A protein and the small-molecule ligand that binds it are described below.
Small molecule (SMILES): [H]/N=C(\N)c1cc2cccc(-c3cccc(N)n3)c2s1

Sequence of chain 1.A:
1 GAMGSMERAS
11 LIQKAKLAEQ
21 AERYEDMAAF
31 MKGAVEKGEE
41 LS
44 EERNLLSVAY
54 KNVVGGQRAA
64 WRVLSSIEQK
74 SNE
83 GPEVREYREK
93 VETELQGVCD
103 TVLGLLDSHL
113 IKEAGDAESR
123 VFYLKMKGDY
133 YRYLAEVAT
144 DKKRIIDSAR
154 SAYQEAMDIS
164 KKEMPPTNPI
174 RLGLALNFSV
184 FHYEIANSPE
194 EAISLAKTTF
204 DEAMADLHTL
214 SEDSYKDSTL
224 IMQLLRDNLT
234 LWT

Binding-site contacts:
Ligand atom N08 contacts residue GLU19 of chain 1.A at 2.8 Å (salt-bridge).
Ligand atom C06 contacts residue GLU19 of chain 1.A at 3.6 Å.
Ligand atom C12 contacts residue ASN47 of chain 1.A at 4.5 Å.
Ligand atom C17 contacts residue GLU44 of chain 1.A at 3.6 Å.
Ligand atom N07 contacts residue GLU19 of chain 1.A at 2.7 Å (salt-bridge).
Ligand atom C12 contacts residue GLU44 of chain 1.A at 4.2 Å.
Ligand atom N14 contacts residue GLU44 of chain 1.A at 3.8 Å.
Ligand atom C18 contacts residue GLU44 of chain 1.A at 3.7 Å.
Ligand atom C11 contacts residue ASN47 of chain 1.A at 3.9 Å.
Ligand atom C09 contacts residue ASN47 of chain 1.A at 3.2 Å.
Ligand atom C04 contacts residue ASN47 of chain 1.A at 3.6 Å.
Ligand atom C11 contacts residue CSO43 of chain 1.A at 4.2 Å.
Ligand atom N19 contacts residue GLU44 of chain 1.A at 3.5 Å (salt-bridge).
Ligand atom C15 contacts residue GLU44 of chain 1.A at 3.6 Å.
Ligand atom C10 contacts residue ASN47 of chain 1.A at 3.4 Å.
Ligand atom N07 contacts residue VAL51 of chain 1.A at 4.0 Å.
Ligand atom C02 contacts residue ASN47 of chain 1.A at 4.0 Å.
Ligand atom S01 contacts residue GLU44 of chain 1.A at 4.0 Å.
Ligand atom C03 contacts residue ASN47 of chain 1.A at 3.4 Å.
Ligand atom C06 contacts residue LEU48 of chain 1.A at 4.2 Å (hydrophobic).
Ligand atom C16 contacts residue GLU44 of chain 1.A at 3.7 Å.
Ligand atom N08 contacts residue LEU48 of chain 1.A at 3.3 Å.
Ligand atom C05 contacts residue ASN47 of chain 1.A at 4.3 Å.
Ligand atom C18 contacts residue CSO43 of chain 1.A at 4.2 Å.
Ligand atom C13 contacts residue GLU44 of chain 1.A at 3.8 Å.